Binding-site contacts:
Ligand atom O32 contacts residue MES1 of chain 1.PA at 3.0 Å (h-bond).
Ligand atom O27 contacts residue THR21 of chain 1.Y at 3.5 Å (h-bond).
Ligand atom C43 contacts residue MET31 of chain 1.Y at 3.4 Å (hydrophobic).
Ligand atom C44 contacts residue ALA49 of chain 1.Y at 3.5 Å (hydrophobic).
Ligand atom C42 contacts residue LYS33 of chain 1.Y at 3.4 Å.
Ligand atom C38 contacts residue THR1 of chain 1.Y at 2.5 Å.
Ligand atom C16 contacts residue GLY47 of chain 1.Y at 3.2 Å.
Ligand atom N28 contacts residue GLY47 of chain 1.Y at 3.1 Å (h-bond).
Ligand atom C30 contacts residue THR1 of chain 1.Y at 2.7 Å.
Ligand atom C59 contacts residue ALA49 of chain 1.Y at 3.5 Å (hydrophobic).
Ligand atom C31 contacts residue THR1 of chain 1.Y at 1.4 Å.
Ligand atom C63 contacts residue GLY47 of chain 1.Y at 3.4 Å.
Ligand atom C39 contacts residue MES1 of chain 1.PA at 3.2 Å.
Ligand atom O3 contacts residue SER27 of chain 1.Y at 2.9 Å (h-bond).
Ligand atom C44 contacts residue MET31 of chain 1.Y at 3.5 Å (hydrophobic).
Ligand atom O32 contacts residue THR1 of chain 1.Y at 2.3 Å (h-bond).
Ligand atom O3 contacts residue THR21 of chain 1.Y at 3.4 Å (h-bond).
Ligand atom N15 contacts residue THR21 of chain 1.Y at 3.3 Å (h-bond).
Ligand atom O40 contacts residue THR1 of chain 1.Y at 3.1 Å (h-bond).
Ligand atom C38 contacts residue TYR169 of chain 1.Y at 3.2 Å (hydrophobic).
Ligand atom C41 contacts residue LYS33 of chain 1.Y at 3.5 Å.
Ligand atom C2 contacts residue SER27 of chain 1.Y at 3.5 Å.
Ligand atom O40 contacts residue THR21 of chain 1.Y at 3.3 Å (h-bond).
Ligand atom N28 contacts residue THR1 of chain 1.Y at 3.6 Å (h-bond).
Ligand atom C38 contacts residue ARG19 of chain 1.Y at 3.3 Å.
Ligand atom C11 contacts residue THR21 of chain 1.Y at 3.5 Å.
Ligand atom C59 contacts residue SER130 of chain 1.Z at 2.9 Å.
Ligand atom O14 contacts residue ALA49 of chain 1.Y at 3.2 Å (h-bond).
Ligand atom C53 contacts residue SER124 of chain 1.Z at 3.6 Å.
Ligand atom C29 contacts residue THR1 of chain 1.Y at 2.3 Å.
Ligand atom C51 contacts residue SER27 of chain 1.Y at 3.5 Å.
Ligand atom O27 contacts residue ALA20 of chain 1.Y at 3.4 Å.
Ligand atom C56 contacts residue MET31 of chain 1.Y at 3.5 Å (hydrophobic).
Ligand atom O32 contacts residue GLY47 of chain 1.Y at 3.4 Å (h-bond).
Ligand atom C54 contacts residue SER124 of chain 1.Z at 2.6 Å.
Ligand atom C39 contacts residue THR1 of chain 1.Y at 2.5 Å.
Ligand atom C62 contacts residue SER96 of chain 1.Y at 3.4 Å.
Ligand atom C63 contacts residue CYS48 of chain 1.Y at 3.6 Å (hydrophobic).
Ligand atom C37 contacts residue THR1 of chain 1.Y at 1.5 Å.
Ligand atom C55 contacts residue SER124 of chain 1.Z at 3.4 Å.

Sequence of chain 1.Y:
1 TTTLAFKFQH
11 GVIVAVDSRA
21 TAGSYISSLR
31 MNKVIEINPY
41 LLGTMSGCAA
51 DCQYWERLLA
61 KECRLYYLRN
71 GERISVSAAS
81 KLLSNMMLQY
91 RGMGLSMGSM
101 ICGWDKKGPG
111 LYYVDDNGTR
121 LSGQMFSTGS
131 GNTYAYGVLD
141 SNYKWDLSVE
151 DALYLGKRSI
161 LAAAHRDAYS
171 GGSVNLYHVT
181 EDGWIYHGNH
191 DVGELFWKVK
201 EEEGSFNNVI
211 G

Sequence of chain 1.Z:
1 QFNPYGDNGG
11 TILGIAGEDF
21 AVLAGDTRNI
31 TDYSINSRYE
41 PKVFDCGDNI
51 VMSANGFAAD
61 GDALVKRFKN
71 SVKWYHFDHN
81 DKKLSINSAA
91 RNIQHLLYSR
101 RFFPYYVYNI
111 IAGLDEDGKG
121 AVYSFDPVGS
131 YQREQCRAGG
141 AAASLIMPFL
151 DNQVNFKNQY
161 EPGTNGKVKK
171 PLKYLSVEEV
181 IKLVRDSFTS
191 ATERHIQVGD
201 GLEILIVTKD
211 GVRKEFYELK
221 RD

A protein and the small-molecule ligand that binds it are described below.
Small molecule (SMILES): CC1=C(C(=O)N[C@H](C)C(=O)N[C@@H](Cc2c[nH]c3ccccc23)C(=O)N[C@@H](Cc2ccccc2)C(=O)[C@H](C)CO)Cc2ccccc21